Binding-site contacts:
Ligand atom O3 contacts residue ASN282 of chain 1.C at 3.2 Å (h-bond).
Ligand atom C3 contacts residue ASN282 of chain 1.C at 3.3 Å.
Ligand atom N2 contacts residue ASN282 of chain 1.C at 2.7 Å (h-bond).
Ligand atom C8 contacts residue ASN282 of chain 1.C at 3.4 Å.
Ligand atom C7 contacts residue GLU281 of chain 1.C at 4.5 Å.
Ligand atom C8 contacts residue ASN280 of chain 1.C at 3.8 Å.
Ligand atom C8 contacts residue GLU281 of chain 1.C at 3.5 Å.
Ligand atom C2 contacts residue ASN282 of chain 1.C at 3.6 Å.
Ligand atom O7 contacts residue GLU281 of chain 1.C at 4.4 Å.
Ligand atom C7 contacts residue ASN282 of chain 1.C at 3.6 Å.

This small molecule binds to this protein.
Small molecule (SMILES): CC(=O)N[C@@H]1[C@@H](O)[C@H](O)[C@@H](CO)O[C@H]1O

Sequence of chain 1.C:
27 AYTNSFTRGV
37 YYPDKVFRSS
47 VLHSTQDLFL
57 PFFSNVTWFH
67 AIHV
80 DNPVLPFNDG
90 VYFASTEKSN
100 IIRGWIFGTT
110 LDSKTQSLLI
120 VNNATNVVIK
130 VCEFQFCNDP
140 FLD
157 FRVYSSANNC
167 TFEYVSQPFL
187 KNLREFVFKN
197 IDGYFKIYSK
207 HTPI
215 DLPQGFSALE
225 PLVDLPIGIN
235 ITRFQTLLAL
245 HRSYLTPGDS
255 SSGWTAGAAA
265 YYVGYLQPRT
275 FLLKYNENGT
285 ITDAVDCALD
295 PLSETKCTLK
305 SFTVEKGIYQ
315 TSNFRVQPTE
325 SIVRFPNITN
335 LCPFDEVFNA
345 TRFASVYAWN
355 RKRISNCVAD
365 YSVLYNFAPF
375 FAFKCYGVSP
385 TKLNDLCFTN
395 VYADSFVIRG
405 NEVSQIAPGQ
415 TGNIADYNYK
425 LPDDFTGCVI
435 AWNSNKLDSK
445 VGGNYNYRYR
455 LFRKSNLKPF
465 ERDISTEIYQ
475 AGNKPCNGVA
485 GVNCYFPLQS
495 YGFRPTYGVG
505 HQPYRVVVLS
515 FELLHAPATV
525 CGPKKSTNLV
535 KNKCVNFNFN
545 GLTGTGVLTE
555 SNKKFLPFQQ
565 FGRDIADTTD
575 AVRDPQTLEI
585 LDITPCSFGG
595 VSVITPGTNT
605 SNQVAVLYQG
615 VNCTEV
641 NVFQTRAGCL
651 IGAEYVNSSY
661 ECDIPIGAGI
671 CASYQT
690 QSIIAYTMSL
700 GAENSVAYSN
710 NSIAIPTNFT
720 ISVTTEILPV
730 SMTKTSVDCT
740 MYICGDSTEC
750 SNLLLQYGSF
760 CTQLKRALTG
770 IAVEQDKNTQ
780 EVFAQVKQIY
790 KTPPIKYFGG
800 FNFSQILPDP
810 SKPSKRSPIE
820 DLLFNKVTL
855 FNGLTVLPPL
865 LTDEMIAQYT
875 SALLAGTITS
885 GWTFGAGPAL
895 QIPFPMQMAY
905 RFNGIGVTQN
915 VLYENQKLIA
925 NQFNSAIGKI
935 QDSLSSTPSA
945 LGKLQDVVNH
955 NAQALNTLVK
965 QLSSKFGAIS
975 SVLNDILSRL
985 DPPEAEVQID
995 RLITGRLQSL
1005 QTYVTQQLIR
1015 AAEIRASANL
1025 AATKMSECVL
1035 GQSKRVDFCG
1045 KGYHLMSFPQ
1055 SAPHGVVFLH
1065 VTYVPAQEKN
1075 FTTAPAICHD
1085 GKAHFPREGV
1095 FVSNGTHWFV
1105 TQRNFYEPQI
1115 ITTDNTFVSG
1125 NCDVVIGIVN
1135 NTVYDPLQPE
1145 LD